Sequence of chain 1.A:
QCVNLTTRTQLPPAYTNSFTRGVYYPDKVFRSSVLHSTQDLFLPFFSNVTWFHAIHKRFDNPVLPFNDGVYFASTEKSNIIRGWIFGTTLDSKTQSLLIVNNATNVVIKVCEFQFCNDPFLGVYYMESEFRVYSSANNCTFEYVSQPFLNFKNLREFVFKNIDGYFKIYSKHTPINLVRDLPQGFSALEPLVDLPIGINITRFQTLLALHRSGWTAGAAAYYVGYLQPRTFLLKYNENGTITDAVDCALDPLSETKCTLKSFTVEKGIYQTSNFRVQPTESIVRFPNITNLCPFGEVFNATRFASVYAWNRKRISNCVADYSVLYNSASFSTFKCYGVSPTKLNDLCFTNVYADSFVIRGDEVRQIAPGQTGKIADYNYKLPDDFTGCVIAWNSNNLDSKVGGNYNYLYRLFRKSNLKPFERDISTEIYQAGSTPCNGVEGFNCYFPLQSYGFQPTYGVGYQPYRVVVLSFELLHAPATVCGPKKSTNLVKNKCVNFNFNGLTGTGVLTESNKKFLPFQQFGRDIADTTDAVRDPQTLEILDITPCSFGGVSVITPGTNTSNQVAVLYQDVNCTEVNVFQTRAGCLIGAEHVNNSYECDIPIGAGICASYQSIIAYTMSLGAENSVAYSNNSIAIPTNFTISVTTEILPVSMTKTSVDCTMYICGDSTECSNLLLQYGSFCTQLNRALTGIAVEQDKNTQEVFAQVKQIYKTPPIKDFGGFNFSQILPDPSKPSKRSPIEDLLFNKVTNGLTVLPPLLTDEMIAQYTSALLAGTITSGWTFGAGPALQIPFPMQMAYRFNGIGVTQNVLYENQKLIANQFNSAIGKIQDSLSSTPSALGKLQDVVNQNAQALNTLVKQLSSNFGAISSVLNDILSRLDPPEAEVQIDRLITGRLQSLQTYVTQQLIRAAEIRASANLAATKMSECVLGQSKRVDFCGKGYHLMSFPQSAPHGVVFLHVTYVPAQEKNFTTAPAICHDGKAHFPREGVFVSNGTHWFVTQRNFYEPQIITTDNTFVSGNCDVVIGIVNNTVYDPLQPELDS

Sequence of chain 1.C:
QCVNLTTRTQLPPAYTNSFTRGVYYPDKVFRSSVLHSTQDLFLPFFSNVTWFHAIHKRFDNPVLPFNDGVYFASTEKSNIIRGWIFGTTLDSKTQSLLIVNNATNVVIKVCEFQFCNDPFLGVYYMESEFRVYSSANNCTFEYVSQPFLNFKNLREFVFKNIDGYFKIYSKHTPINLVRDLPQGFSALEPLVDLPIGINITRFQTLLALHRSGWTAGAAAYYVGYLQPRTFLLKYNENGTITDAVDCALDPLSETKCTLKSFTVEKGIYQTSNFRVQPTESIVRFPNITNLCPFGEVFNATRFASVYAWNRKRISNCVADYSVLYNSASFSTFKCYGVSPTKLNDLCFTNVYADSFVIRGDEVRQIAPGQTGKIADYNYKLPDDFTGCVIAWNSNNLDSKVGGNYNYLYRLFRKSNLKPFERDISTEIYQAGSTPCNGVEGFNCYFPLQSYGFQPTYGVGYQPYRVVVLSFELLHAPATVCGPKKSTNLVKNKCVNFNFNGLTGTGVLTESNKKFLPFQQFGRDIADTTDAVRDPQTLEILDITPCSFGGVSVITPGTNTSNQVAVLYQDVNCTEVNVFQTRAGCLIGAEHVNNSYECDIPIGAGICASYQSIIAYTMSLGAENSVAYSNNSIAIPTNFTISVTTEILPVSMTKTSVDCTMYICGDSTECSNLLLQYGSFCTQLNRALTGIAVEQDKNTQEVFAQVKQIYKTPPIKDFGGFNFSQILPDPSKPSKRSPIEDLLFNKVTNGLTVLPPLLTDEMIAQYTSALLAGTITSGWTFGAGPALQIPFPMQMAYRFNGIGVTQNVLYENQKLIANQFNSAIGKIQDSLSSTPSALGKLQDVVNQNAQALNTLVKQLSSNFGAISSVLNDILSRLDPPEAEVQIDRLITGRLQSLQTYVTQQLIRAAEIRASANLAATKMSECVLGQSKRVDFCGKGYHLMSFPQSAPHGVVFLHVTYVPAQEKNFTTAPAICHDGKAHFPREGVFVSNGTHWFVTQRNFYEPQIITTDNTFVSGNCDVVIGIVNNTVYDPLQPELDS

Binding-site contacts:
Ligand atom C5 contacts residue ASN709 of chain 1.C at 3.7 Å.
Ligand atom C8 contacts residue ILE1130 of chain 1.C at 4.2 Å (hydrophobic).
Ligand atom C1 contacts residue ASN709 of chain 1.C at 1.4 Å.
Ligand atom C1 contacts residue ASP796 of chain 1.A at 4.1 Å.
Ligand atom C4 contacts residue ASN709 of chain 1.C at 4.2 Å.
Ligand atom C2 contacts residue ASN709 of chain 1.C at 2.4 Å.
Ligand atom C8 contacts residue ASN709 of chain 1.C at 4.3 Å.
Ligand atom C8 contacts residue GLY1131 of chain 1.C at 3.7 Å.
Ligand atom O5 contacts residue ASN709 of chain 1.C at 2.4 Å (h-bond).
Ligand atom N2 contacts residue ASN709 of chain 1.C at 2.8 Å (h-bond).
Ligand atom O5 contacts residue ASP796 of chain 1.A at 3.8 Å.
Ligand atom C7 contacts residue ASN709 of chain 1.C at 3.2 Å.
Ligand atom C3 contacts residue ASN709 of chain 1.C at 3.8 Å.
Ligand atom O7 contacts residue ASN709 of chain 1.C at 3.2 Å (h-bond).

The small molecule below binds the protein below.
Small molecule (SMILES): CC(=O)N[C@@H]1[C@@H](O)[C@H](O)[C@@H](CO)O[C@H]1O